This small molecule binds to this protein.
Small molecule (SMILES): CC(=O)N[C@@H]1[C@@H](O)[C@H](O)[C@@H](CO)O[C@H]1O

Sequence of chain 1.B:
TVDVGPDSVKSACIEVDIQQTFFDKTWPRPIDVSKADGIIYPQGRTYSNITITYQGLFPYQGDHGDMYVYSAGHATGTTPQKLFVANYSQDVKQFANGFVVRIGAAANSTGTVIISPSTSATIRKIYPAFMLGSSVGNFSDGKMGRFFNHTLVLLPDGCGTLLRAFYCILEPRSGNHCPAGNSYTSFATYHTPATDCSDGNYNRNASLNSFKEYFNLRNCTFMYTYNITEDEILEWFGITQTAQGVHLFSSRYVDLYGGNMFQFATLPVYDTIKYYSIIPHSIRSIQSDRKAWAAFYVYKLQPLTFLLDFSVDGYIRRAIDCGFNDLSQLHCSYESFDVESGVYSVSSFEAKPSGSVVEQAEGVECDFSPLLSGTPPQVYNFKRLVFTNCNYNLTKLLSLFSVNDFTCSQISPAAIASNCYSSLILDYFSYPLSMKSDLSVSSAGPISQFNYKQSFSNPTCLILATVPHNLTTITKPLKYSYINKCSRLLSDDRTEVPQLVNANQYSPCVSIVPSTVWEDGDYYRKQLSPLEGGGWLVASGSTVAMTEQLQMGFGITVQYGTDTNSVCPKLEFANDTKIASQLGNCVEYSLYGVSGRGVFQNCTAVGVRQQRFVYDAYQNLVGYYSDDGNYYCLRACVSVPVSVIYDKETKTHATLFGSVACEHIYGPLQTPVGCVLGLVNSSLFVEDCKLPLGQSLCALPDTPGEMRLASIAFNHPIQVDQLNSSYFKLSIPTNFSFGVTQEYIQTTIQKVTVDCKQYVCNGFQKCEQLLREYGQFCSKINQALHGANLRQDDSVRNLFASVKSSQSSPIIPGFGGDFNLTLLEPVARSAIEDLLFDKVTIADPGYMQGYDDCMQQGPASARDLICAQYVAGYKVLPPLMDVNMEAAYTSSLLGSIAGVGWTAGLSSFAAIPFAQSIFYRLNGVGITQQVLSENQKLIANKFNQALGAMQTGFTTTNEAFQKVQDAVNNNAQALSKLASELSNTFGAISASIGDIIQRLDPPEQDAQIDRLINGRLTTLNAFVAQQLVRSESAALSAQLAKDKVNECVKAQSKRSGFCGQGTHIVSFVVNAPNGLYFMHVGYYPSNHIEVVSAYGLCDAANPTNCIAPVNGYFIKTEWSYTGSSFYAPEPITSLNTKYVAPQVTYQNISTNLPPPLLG

Binding-site contacts:
Ligand atom C8 contacts residue ASN633 of chain 1.B at 3.6 Å.
Ligand atom C2 contacts residue ASN633 of chain 1.B at 2.5 Å.
Ligand atom C8 contacts residue LEU614 of chain 1.B at 4.5 Å (hydrophobic).
Ligand atom C4 contacts residue ASN633 of chain 1.B at 4.3 Å.
Ligand atom C8 contacts residue TYR663 of chain 1.B at 3.6 Å (hydrophobic).
Ligand atom N2 contacts residue ASN633 of chain 1.B at 3.0 Å (h-bond).
Ligand atom C3 contacts residue ASN633 of chain 1.B at 3.9 Å.
Ligand atom C1 contacts residue ASN633 of chain 1.B at 1.4 Å.
Ligand atom O7 contacts residue ASN633 of chain 1.B at 3.5 Å (h-bond).
Ligand atom N2 contacts residue ASN661 of chain 1.B at 3.1 Å (h-bond).
Ligand atom O3 contacts residue ASN661 of chain 1.B at 4.4 Å.
Ligand atom C7 contacts residue ASN661 of chain 1.B at 3.9 Å.
Ligand atom O5 contacts residue ASN633 of chain 1.B at 2.4 Å (h-bond).
Ligand atom C7 contacts residue ASN633 of chain 1.B at 3.4 Å.
Ligand atom C3 contacts residue ASN661 of chain 1.B at 3.9 Å.
Ligand atom C8 contacts residue ASN661 of chain 1.B at 3.5 Å.
Ligand atom C1 contacts residue ASN661 of chain 1.B at 4.1 Å.
Ligand atom C5 contacts residue ASN633 of chain 1.B at 3.7 Å.
Ligand atom C2 contacts residue ASN661 of chain 1.B at 3.9 Å.
Ligand atom C8 contacts residue ALA611 of chain 1.B at 4.5 Å (hydrophobic).